A small-molecule ligand and the protein it binds are described below.
Small molecule (SMILES): C[C@@H](OC(=O)N1C(=O)N[C@@H]2[C@@H](CCCCC(=O)O)SC[C@@H]21)c1cc2c(cc1[N+](=O)[O-])OCO2

Sequence of chain 1.B:
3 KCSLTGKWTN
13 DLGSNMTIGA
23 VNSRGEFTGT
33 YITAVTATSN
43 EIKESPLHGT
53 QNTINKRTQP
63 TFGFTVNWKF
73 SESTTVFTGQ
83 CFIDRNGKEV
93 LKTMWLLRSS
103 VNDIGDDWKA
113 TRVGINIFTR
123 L

Sequence of chain 1.D:
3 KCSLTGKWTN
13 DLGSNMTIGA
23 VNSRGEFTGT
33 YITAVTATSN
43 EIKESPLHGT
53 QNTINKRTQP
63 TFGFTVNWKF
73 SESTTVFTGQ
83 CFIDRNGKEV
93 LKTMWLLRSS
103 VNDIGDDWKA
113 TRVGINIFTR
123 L

Binding-site contacts:
Ligand atom C8 contacts residue VAL37 of chain 1.B at 3.7 Å (hydrophobic).
Ligand atom C33 contacts residue TRP110 of chain 1.D at 3.6 Å (hydrophobic).
Ligand atom O55 contacts residue ASN118 of chain 1.B at 3.4 Å (h-bond).
Ligand atom O3 contacts residue THR35 of chain 1.B at 3.7 Å.
Ligand atom O12 contacts residue THR38 of chain 1.B at 3.0 Å (h-bond).
Ligand atom C30 contacts residue ASN118 of chain 1.B at 3.7 Å.
Ligand atom C7 contacts residue TRP110 of chain 1.D at 3.8 Å (hydrophobic).
Ligand atom C6 contacts residue TRP97 of chain 1.B at 3.5 Å (hydrophobic).
Ligand atom C11 contacts residue THR38 of chain 1.B at 3.8 Å.
Ligand atom O12 contacts residue ALA39 of chain 1.B at 2.9 Å (h-bond).
Ligand atom C9 contacts residue TRP70 of chain 1.B at 3.8 Å (hydrophobic).
Ligand atom O46 contacts residue LEU14 of chain 1.B at 3.6 Å (h-bond).
Ligand atom C8 contacts residue TRP70 of chain 1.B at 3.3 Å (hydrophobic).
Ligand atom N2 contacts residue VAL37 of chain 1.B at 3.7 Å.
Ligand atom C2 contacts residue THR35 of chain 1.B at 3.6 Å.
Ligand atom C34 contacts residue TRP110 of chain 1.D at 3.7 Å (hydrophobic).
Ligand atom O3 contacts residue SER16 of chain 1.B at 2.6 Å (h-bond).
Ligand atom O3 contacts residue TYR33 of chain 1.B at 2.9 Å (h-bond).
Ligand atom O54 contacts residue ASN118 of chain 1.B at 2.5 Å (h-bond).
Ligand atom C3 contacts residue THR35 of chain 1.B at 3.5 Å.
Ligand atom O31 contacts residue ASN12 of chain 1.B at 2.7 Å (h-bond).
Ligand atom C38 contacts residue LEU14 of chain 1.B at 3.6 Å (hydrophobic).
Ligand atom C4 contacts residue THR35 of chain 1.B at 3.7 Å.
Ligand atom C3 contacts residue TYR33 of chain 1.B at 3.6 Å (hydrophobic).
Ligand atom O11 contacts residue SER73 of chain 1.B at 3.2 Å (h-bond).
Ligand atom C7 contacts residue VAL37 of chain 1.B at 3.7 Å (hydrophobic).
Ligand atom C3 contacts residue SER16 of chain 1.B at 3.5 Å.
Ligand atom C10 contacts residue TRP70 of chain 1.B at 3.6 Å (hydrophobic).
Ligand atom O55 contacts residue ILE119 of chain 1.B at 3.3 Å (h-bond).
Ligand atom O54 contacts residue ILE117 of chain 1.B at 3.2 Å (h-bond).
Ligand atom O32 contacts residue ILE117 of chain 1.B at 3.6 Å (h-bond).
Ligand atom C5 contacts residue TRP110 of chain 1.D at 3.6 Å (hydrophobic).
Ligand atom N40 contacts residue ASN118 of chain 1.B at 3.3 Å (h-bond).
Ligand atom O3 contacts residue ASN12 of chain 1.B at 3.5 Å (h-bond).
Ligand atom C8 contacts residue THR35 of chain 1.B at 3.8 Å.
Ligand atom N2 contacts residue THR35 of chain 1.B at 2.7 Å (h-bond).
Ligand atom O31 contacts residue ASN118 of chain 1.B at 3.4 Å (h-bond).
Ligand atom C39 contacts residue LEU14 of chain 1.B at 3.7 Å (hydrophobic).
Ligand atom C34 contacts residue ILE117 of chain 1.B at 3.0 Å (hydrophobic).
Ligand atom O11 contacts residue SER75 of chain 1.B at 3.2 Å.